Binding-site contacts:
Ligand atom OP1 contacts residue LYS25 of chain 1.A at 2.8 Å.
Ligand atom C4 contacts residue ARG360 of chain 1.D at 3.4 Å.
Ligand atom O5' contacts residue ARG360 of chain 1.D at 3.5 Å (salt-bridge).
Ligand atom N2 contacts residue ASP46 of chain 1.A at 3.0 Å (salt-bridge).
Ligand atom OP2 contacts residue LEU362 of chain 1.D at 3.4 Å.
Ligand atom O6 contacts residue ASP46 of chain 1.A at 3.6 Å.
Ligand atom O6 contacts residue ILE45 of chain 1.A at 3.7 Å.
Ligand atom OP2 contacts residue ARG360 of chain 1.D at 3.2 Å.
Ligand atom C8 contacts residue VAL65 of chain 1.D at 3.1 Å (hydrophobic).
Ligand atom C3' contacts residue VAL26 of chain 1.A at 3.6 Å (hydrophobic).
Ligand atom SP contacts residue HIS285 of chain 1.D at 3.7 Å.
Ligand atom C6 contacts residue ARG360 of chain 1.D at 3.8 Å.
Ligand atom N9 contacts residue VAL65 of chain 1.D at 3.7 Å.
Ligand atom C8 contacts residue TYR64 of chain 1.D at 3.3 Å (hydrophobic).
Ligand atom C2 contacts residue ARG360 of chain 1.D at 3.5 Å.
Ligand atom O6 contacts residue ARG54 of chain 1.A at 3.3 Å (salt-bridge).
Ligand atom OP1 contacts residue HIS285 of chain 1.D at 2.6 Å (h-bond).
Ligand atom C2' contacts residue VAL26 of chain 1.A at 3.1 Å (hydrophobic).
Ligand atom N3 contacts residue ARG360 of chain 1.D at 3.6 Å (salt-bridge).
Ligand atom O6 contacts residue PHE74 of chain 1.A at 3.3 Å.
Ligand atom C5 contacts residue ILE27 of chain 1.A at 3.8 Å (hydrophobic).
Ligand atom C5' contacts residue VAL26 of chain 1.A at 3.4 Å (hydrophobic).
Ligand atom N9 contacts residue ARG360 of chain 1.D at 3.5 Å (salt-bridge).
Ligand atom N7 contacts residue ARG54 of chain 1.A at 3.3 Å (salt-bridge).
Ligand atom P contacts residue HIS285 of chain 1.D at 3.6 Å.
Ligand atom O4' contacts residue VAL26 of chain 1.A at 3.6 Å.
Ligand atom OP1 contacts residue ARG360 of chain 1.D at 3.6 Å.
Ligand atom N2 contacts residue ARG360 of chain 1.D at 3.6 Å.
Ligand atom O3' contacts residue LYS25 of chain 1.A at 3.5 Å.
Ligand atom N7 contacts residue TYR64 of chain 1.D at 3.3 Å (h-bond).
Ligand atom C5 contacts residue TYR64 of chain 1.D at 3.8 Å (hydrophobic).
Ligand atom C2 contacts residue ASP46 of chain 1.A at 3.7 Å.
Ligand atom O4' contacts residue ARG360 of chain 1.D at 3.0 Å (salt-bridge).
Ligand atom O6 contacts residue GLN51 of chain 1.A at 2.9 Å (h-bond).
Ligand atom N1 contacts residue ASP46 of chain 1.A at 2.9 Å (salt-bridge).
Ligand atom P contacts residue ARG360 of chain 1.D at 3.7 Å.
Ligand atom P contacts residue LYS25 of chain 1.A at 3.8 Å.
Ligand atom C6 contacts residue ASP46 of chain 1.A at 3.7 Å.
Ligand atom OP1 contacts residue HIS34 of chain 1.A at 3.2 Å (h-bond).
Ligand atom C1' contacts residue VAL65 of chain 1.D at 3.6 Å (hydrophobic).

Sequence of chain 1.A:
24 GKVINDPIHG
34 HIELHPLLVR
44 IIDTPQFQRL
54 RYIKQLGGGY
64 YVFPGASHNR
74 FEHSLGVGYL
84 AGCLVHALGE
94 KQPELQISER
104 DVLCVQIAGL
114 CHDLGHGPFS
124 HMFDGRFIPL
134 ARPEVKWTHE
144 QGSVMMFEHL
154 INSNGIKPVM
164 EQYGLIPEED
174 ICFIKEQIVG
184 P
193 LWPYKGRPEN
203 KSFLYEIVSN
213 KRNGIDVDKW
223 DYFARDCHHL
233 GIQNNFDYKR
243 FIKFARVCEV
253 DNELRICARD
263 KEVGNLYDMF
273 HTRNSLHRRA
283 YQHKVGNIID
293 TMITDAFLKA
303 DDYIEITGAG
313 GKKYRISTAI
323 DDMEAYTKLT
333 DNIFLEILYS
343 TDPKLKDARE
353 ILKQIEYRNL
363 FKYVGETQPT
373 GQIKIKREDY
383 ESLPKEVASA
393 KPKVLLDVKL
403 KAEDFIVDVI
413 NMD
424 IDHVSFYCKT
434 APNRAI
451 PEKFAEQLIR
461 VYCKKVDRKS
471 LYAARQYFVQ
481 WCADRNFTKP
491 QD

Sequence of chain 1.D:
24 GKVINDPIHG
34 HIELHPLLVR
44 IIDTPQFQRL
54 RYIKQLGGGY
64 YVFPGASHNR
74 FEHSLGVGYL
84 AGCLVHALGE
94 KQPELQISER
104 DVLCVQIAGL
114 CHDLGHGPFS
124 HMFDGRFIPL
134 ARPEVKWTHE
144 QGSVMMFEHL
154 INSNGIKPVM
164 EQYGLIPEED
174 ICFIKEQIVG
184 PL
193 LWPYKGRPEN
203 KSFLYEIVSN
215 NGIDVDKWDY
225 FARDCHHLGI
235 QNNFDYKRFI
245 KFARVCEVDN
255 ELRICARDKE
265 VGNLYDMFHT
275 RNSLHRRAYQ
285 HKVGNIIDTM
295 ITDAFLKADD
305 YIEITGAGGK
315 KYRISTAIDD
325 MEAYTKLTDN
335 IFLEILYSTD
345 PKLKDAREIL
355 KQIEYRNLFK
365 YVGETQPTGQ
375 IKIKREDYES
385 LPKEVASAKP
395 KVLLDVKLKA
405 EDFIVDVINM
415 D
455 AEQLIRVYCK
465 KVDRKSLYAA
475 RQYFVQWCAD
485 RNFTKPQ

A small-molecule ligand and the protein it binds are described below.
Small molecule (SMILES): Nc1nc(=O)c2ncn([C@H]3C[C@H](O[P](O)(=S)OC[C@H]4OCC[C@@H]4OP(=O)(O)O)[C@@H](COP(=O)(O)O)O3)c2[nH]1